Sequence of chain 1.A:
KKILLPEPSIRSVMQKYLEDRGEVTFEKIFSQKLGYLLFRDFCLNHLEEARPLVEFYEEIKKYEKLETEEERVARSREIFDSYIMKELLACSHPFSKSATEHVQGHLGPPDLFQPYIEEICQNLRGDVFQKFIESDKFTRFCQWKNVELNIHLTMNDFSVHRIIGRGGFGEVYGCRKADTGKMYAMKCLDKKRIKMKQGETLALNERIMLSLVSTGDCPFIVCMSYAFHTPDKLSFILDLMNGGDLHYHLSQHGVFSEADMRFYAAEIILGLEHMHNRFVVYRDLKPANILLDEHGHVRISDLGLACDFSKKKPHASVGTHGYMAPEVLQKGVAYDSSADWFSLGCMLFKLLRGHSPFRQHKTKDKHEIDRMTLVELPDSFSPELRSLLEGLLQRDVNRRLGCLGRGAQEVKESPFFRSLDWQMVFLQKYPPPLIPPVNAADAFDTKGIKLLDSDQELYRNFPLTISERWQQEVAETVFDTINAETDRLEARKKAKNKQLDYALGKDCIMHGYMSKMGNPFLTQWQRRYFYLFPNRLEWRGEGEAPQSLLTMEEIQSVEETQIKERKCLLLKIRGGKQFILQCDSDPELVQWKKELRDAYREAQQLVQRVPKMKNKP

The protein below binds the small molecule below.
Small molecule (SMILES): Fc1ccc([C@@H]2CCNC[C@H]2COc2ccc3n[nH]cc3c2)cc1

Binding-site contacts:
Ligand atom F contacts residue GLY203 of chain 1.A at 3.6 Å.
Ligand atom F contacts residue LEU222 of chain 1.A at 3.2 Å.
Ligand atom C8 contacts residue ALA321 of chain 1.A at 3.8 Å (hydrophobic).
Ligand atom C15 contacts residue LEU324 of chain 1.A at 3.6 Å (hydrophobic).
Ligand atom N contacts residue ASN322 of chain 1.A at 3.8 Å.
Ligand atom C12 contacts residue LEU324 of chain 1.A at 3.8 Å (hydrophobic).
Ligand atom N contacts residue ALA321 of chain 1.A at 2.7 Å (h-bond).
Ligand atom C2 contacts residue ARG199 of chain 1.A at 3.7 Å.
Ligand atom C17 contacts residue LEU324 of chain 1.A at 3.3 Å (hydrophobic).
Ligand atom C14 contacts residue MET274 of chain 1.A at 3.6 Å (hydrophobic).
Ligand atom C7 contacts residue ARG199 of chain 1.A at 3.6 Å.
Ligand atom C2 contacts residue VAL205 of chain 1.A at 3.9 Å (hydrophobic).
Ligand atom C9 contacts residue ALA321 of chain 1.A at 3.1 Å (hydrophobic).
Ligand atom N2 contacts residue MET274 of chain 1.A at 3.9 Å.
Ligand atom C5 contacts residue GLY200 of chain 1.A at 3.4 Å.
Ligand atom N contacts residue ASP278 of chain 1.A at 3.8 Å.
Ligand atom C1 contacts residue VAL205 of chain 1.A at 3.5 Å (hydrophobic).
Ligand atom N2 contacts residue ASP272 of chain 1.A at 2.9 Å (salt-bridge).
Ligand atom N1 contacts residue ASP272 of chain 1.A at 3.8 Å.
Ligand atom N1 contacts residue MET274 of chain 1.A at 3.4 Å (h-bond).
Ligand atom C18 contacts residue LEU324 of chain 1.A at 3.5 Å (hydrophobic).
Ligand atom C15 contacts residue VAL205 of chain 1.A at 3.9 Å (hydrophobic).
Ligand atom C8 contacts residue ALA480 of chain 1.A at 3.8 Å (hydrophobic).
Ligand atom C14 contacts residue ILE197 of chain 1.A at 3.9 Å (hydrophobic).
Ligand atom F contacts residue GLY200 of chain 1.A at 3.0 Å.
Ligand atom C16 contacts residue ASP272 of chain 1.A at 3.9 Å.
Ligand atom C16 contacts residue VAL255 of chain 1.A at 3.7 Å (hydrophobic).
Ligand atom C15 contacts residue MET274 of chain 1.A at 3.8 Å (hydrophobic).
Ligand atom C5 contacts residue LYS220 of chain 1.A at 3.6 Å.
Ligand atom C1 contacts residue GLY200 of chain 1.A at 3.4 Å.
Ligand atom N2 contacts residue ALA218 of chain 1.A at 3.3 Å.
Ligand atom C2 contacts residue GLY200 of chain 1.A at 3.9 Å.
Ligand atom F contacts residue LYS220 of chain 1.A at 3.7 Å.
Ligand atom N1 contacts residue ALA218 of chain 1.A at 3.6 Å.
Ligand atom C8 contacts residue ASP278 of chain 1.A at 3.5 Å.
Ligand atom N1 contacts residue ILE197 of chain 1.A at 3.7 Å.
Ligand atom C contacts residue GLY200 of chain 1.A at 3.0 Å.
Ligand atom C contacts residue LYS220 of chain 1.A at 3.8 Å.
Ligand atom F contacts residue GLU204 of chain 1.A at 3.8 Å.
Ligand atom C16 contacts residue LEU324 of chain 1.A at 3.8 Å (hydrophobic).